Sequence of chain 1.C:
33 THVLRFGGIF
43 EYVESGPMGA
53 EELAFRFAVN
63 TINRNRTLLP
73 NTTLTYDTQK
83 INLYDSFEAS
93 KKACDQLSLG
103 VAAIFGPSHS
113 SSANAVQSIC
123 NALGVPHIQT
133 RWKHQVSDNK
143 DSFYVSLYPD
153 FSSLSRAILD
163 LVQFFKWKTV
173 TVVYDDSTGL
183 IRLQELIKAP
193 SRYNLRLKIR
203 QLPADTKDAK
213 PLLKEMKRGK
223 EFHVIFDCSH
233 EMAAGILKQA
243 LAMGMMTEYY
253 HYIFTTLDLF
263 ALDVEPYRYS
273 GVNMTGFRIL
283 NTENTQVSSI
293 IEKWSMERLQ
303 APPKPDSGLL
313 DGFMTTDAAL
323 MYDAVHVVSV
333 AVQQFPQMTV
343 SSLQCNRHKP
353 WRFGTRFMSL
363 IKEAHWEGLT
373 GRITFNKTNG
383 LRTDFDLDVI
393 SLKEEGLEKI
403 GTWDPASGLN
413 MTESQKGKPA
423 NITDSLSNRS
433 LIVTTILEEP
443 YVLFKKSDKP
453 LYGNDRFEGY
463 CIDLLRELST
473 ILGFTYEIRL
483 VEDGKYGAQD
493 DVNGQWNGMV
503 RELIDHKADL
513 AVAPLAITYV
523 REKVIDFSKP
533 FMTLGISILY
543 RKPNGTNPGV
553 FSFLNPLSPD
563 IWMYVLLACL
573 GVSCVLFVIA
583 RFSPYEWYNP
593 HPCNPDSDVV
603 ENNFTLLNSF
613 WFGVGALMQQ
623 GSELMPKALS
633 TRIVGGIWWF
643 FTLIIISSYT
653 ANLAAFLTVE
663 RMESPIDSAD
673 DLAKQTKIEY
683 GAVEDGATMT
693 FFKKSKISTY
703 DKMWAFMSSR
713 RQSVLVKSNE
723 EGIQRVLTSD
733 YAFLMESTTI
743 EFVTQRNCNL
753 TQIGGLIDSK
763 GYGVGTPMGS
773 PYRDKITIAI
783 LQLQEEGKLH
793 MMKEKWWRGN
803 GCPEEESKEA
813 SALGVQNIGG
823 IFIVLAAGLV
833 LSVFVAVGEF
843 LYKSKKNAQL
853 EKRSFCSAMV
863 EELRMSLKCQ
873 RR

A small-molecule ligand and the protein it binds are described below.
Small molecule (SMILES): CC(=O)N[C@@H]1[C@@H](O)[C@H](O)[C@@H](CO)O[C@H]1O

Binding-site contacts:
Ligand atom C3 contacts residue ASN751 of chain 1.C at 3.8 Å.
Ligand atom O6 contacts residue ARG748 of chain 1.C at 3.8 Å.
Ligand atom O5 contacts residue ASN749 of chain 1.C at 3.6 Å (h-bond).
Ligand atom C5 contacts residue ASN749 of chain 1.C at 3.8 Å.
Ligand atom O6 contacts residue CYS750 of chain 1.C at 4.3 Å.
Ligand atom C7 contacts residue ASN751 of chain 1.C at 3.7 Å.
Ligand atom C4 contacts residue ASN751 of chain 1.C at 4.3 Å.
Ligand atom C1 contacts residue ASN749 of chain 1.C at 4.0 Å.
Ligand atom C2 contacts residue ASN751 of chain 1.C at 2.5 Å.
Ligand atom C5 contacts residue ASN751 of chain 1.C at 3.6 Å.
Ligand atom C1 contacts residue ASN751 of chain 1.C at 1.4 Å.
Ligand atom O6 contacts residue CYS804 of chain 1.C at 4.2 Å.
Ligand atom C6 contacts residue ASN749 of chain 1.C at 4.0 Å.
Ligand atom N2 contacts residue ASN751 of chain 1.C at 3.0 Å (h-bond).
Ligand atom O6 contacts residue ASN749 of chain 1.C at 3.8 Å.
Ligand atom O5 contacts residue ASN751 of chain 1.C at 2.4 Å (h-bond).
Ligand atom O7 contacts residue ASN751 of chain 1.C at 3.6 Å.
Ligand atom O6 contacts residue ASN751 of chain 1.C at 4.5 Å.